Sequence of chain 1.A:
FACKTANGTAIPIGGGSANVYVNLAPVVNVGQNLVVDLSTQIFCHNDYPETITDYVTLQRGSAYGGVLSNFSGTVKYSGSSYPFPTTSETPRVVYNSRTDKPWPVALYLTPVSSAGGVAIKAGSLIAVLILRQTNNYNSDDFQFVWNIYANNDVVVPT

This protein binds this small molecule.
Small molecule (SMILES): CC(=O)c1cnc(N[C@H]2O[C@H](CO)[C@@H](O)[C@H](O)[C@@H]2O)s1

Binding-site contacts:
Ligand atom O3 contacts residue PHE142 of chain 1.A at 3.6 Å.
Ligand atom C2 contacts residue ILE13 of chain 1.A at 3.9 Å (hydrophobic).
Ligand atom O4 contacts residue GLN133 of chain 1.A at 3.3 Å (h-bond).
Ligand atom C6 contacts residue PHE1 of chain 1.A at 3.5 Å (hydrophobic).
Ligand atom C5 contacts residue ILE52 of chain 1.A at 4.0 Å (hydrophobic).
Ligand atom O4 contacts residue ILE52 of chain 1.A at 3.7 Å.
Ligand atom O4 contacts residue ASN135 of chain 1.A at 2.9 Å (h-bond).
Ligand atom O2 contacts residue PHE1 of chain 1.A at 2.8 Å (h-bond).
Ligand atom O5 contacts residue PHE1 of chain 1.A at 3.0 Å (h-bond).
Ligand atom C3 contacts residue ASP140 of chain 1.A at 3.1 Å.
Ligand atom C3 contacts residue GLN133 of chain 1.A at 4.0 Å.
Ligand atom C2 contacts residue ASP140 of chain 1.A at 3.7 Å.
Ligand atom O5 contacts residue ASP47 of chain 1.A at 3.9 Å.
Ligand atom C4 contacts residue PHE1 of chain 1.A at 3.6 Å (hydrophobic).
Ligand atom O6 contacts residue ILE52 of chain 1.A at 3.3 Å.
Ligand atom O4 contacts residue ASP54 of chain 1.A at 2.5 Å (salt-bridge).
Ligand atom C6 contacts residue TYR48 of chain 1.A at 3.6 Å (hydrophobic).
Ligand atom O3 contacts residue GLN133 of chain 1.A at 3.0 Å (h-bond).
Ligand atom C16 contacts residue TYR48 of chain 1.A at 3.5 Å (hydrophobic).
Ligand atom O6 contacts residue TYR48 of chain 1.A at 4.1 Å.
Ligand atom C20 contacts residue TYR48 of chain 1.A at 3.6 Å (hydrophobic).
Ligand atom C5 contacts residue PHE1 of chain 1.A at 3.6 Å (hydrophobic).
Ligand atom C4 contacts residue GLN133 of chain 1.A at 3.7 Å.
Ligand atom C4 contacts residue ASN135 of chain 1.A at 4.0 Å.
Ligand atom C4 contacts residue ASP54 of chain 1.A at 3.5 Å.
Ligand atom O19 contacts residue TYR48 of chain 1.A at 3.7 Å.
Ligand atom C6 contacts residue ASN46 of chain 1.A at 3.2 Å.
Ligand atom O6 contacts residue ASP54 of chain 1.A at 2.8 Å (salt-bridge).
Ligand atom C6 contacts residue ASP47 of chain 1.A at 3.5 Å.
Ligand atom C18 contacts residue TYR48 of chain 1.A at 3.5 Å (hydrophobic).
Ligand atom C2 contacts residue PHE1 of chain 1.A at 3.8 Å (hydrophobic).
Ligand atom O6 contacts residue ASN46 of chain 1.A at 2.8 Å (h-bond).
Ligand atom O3 contacts residue ASP140 of chain 1.A at 2.7 Å (salt-bridge).
Ligand atom N17 contacts residue TYR48 of chain 1.A at 4.1 Å.
Ligand atom O3 contacts residue ASN135 of chain 1.A at 3.7 Å.
Ligand atom C1 contacts residue PHE1 of chain 1.A at 3.8 Å (hydrophobic).
Ligand atom O2 contacts residue ILE13 of chain 1.A at 3.6 Å.
Ligand atom C6 contacts residue ASP54 of chain 1.A at 3.5 Å.
Ligand atom C3 contacts residue ASN135 of chain 1.A at 3.9 Å.
Ligand atom C15 contacts residue TYR48 of chain 1.A at 3.7 Å (hydrophobic).